Binding-site contacts:
Ligand atom O7 contacts residue SER1070 of chain 1.A at 3.1 Å (h-bond).
Ligand atom C5 contacts residue ASN1067 of chain 1.A at 3.6 Å.
Ligand atom C8 contacts residue TRP1071 of chain 1.A at 4.5 Å (hydrophobic).
Ligand atom C3 contacts residue ASN1067 of chain 1.A at 3.8 Å.
Ligand atom O5 contacts residue SER1070 of chain 1.A at 4.3 Å.
Ligand atom O5 contacts residue ASN1067 of chain 1.A at 2.4 Å (h-bond).
Ligand atom C6 contacts residue SER1070 of chain 1.A at 3.3 Å.
Ligand atom C6 contacts residue PRO1081 of chain 1.A at 4.2 Å (hydrophobic).
Ligand atom O5 contacts residue PHE1072 of chain 1.A at 3.3 Å.
Ligand atom C3 contacts residue THR1069 of chain 1.A at 3.9 Å.
Ligand atom C4 contacts residue ASN1067 of chain 1.A at 4.2 Å.
Ligand atom C2 contacts residue ASN1067 of chain 1.A at 2.5 Å.
Ligand atom C5 contacts residue PHE1072 of chain 1.A at 4.1 Å (hydrophobic).
Ligand atom C7 contacts residue SER1070 of chain 1.A at 3.5 Å.
Ligand atom O4 contacts residue SER1070 of chain 1.A at 4.1 Å.
Ligand atom O7 contacts residue ASN1067 of chain 1.A at 4.5 Å.
Ligand atom N2 contacts residue ILE1083 of chain 1.A at 4.3 Å.
Ligand atom O6 contacts residue SER1070 of chain 1.A at 2.4 Å (h-bond).
Ligand atom C2 contacts residue THR1069 of chain 1.A at 4.0 Å.
Ligand atom C8 contacts residue SER1070 of chain 1.A at 3.5 Å.
Ligand atom C1 contacts residue ASN1067 of chain 1.A at 1.4 Å.
Ligand atom O6 contacts residue TRP1071 of chain 1.A at 3.4 Å (h-bond).
Ligand atom N2 contacts residue ASN1067 of chain 1.A at 2.9 Å (h-bond).
Ligand atom C6 contacts residue PHE1072 of chain 1.A at 3.5 Å (hydrophobic).
Ligand atom C8 contacts residue THR1069 of chain 1.A at 3.8 Å.
Ligand atom C1 contacts residue THR1069 of chain 1.A at 3.8 Å.
Ligand atom C4 contacts residue SER1070 of chain 1.A at 4.3 Å.
Ligand atom O4 contacts residue THR1069 of chain 1.A at 4.5 Å.
Ligand atom C8 contacts residue ILE1083 of chain 1.A at 3.7 Å (hydrophobic).
Ligand atom C1 contacts residue PHE1072 of chain 1.A at 4.0 Å (hydrophobic).
Ligand atom O6 contacts residue PHE1072 of chain 1.A at 3.1 Å.
Ligand atom C5 contacts residue SER1070 of chain 1.A at 3.3 Å.
Ligand atom C7 contacts residue THR1069 of chain 1.A at 3.9 Å.
Ligand atom N2 contacts residue THR1069 of chain 1.A at 3.1 Å (h-bond).
Ligand atom C7 contacts residue ASN1067 of chain 1.A at 3.9 Å.

Sequence of chain 1.A:
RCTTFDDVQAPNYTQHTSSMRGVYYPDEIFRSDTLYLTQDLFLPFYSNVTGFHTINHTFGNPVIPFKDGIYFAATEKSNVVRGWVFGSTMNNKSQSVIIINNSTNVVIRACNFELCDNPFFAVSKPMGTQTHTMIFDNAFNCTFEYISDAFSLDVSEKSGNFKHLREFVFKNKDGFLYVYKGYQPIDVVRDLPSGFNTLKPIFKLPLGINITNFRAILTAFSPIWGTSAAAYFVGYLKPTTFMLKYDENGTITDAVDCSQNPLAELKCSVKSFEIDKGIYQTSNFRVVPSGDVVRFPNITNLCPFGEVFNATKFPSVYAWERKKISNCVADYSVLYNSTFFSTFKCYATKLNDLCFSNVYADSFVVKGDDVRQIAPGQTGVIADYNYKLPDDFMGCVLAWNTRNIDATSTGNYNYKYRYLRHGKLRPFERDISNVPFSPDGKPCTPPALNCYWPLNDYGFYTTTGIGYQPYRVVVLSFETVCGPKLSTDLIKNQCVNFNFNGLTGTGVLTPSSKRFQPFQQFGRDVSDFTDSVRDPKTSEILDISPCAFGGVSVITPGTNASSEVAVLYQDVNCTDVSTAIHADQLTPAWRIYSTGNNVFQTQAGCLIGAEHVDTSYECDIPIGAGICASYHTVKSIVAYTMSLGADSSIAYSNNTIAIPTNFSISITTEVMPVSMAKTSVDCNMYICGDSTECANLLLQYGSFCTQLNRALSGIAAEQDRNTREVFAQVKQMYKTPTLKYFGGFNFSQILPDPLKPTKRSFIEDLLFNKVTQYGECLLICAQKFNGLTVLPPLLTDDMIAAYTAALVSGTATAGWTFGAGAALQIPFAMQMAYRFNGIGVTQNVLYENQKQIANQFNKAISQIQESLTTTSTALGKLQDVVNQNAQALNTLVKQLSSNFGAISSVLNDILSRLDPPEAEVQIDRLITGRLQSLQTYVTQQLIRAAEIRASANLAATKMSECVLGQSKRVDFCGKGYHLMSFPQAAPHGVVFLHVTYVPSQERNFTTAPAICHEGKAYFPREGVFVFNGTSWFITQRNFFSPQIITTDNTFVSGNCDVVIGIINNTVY

A small-molecule ligand and the protein it binds are described below.
Small molecule (SMILES): CC(=O)N[C@H]1[C@H](O[C@H]2[C@H](O)[C@@H](NC(C)=O)CO[C@@H]2CO)O[C@H](CO)[C@@H](O)[C@@H]1O